A small-molecule ligand and the protein it binds are described below.
Small molecule (SMILES): CC(=O)N[C@@H]1[C@@H](O)[C@H](O)[C@@H](CO)O[C@H]1O

Binding-site contacts:
Ligand atom C2 contacts residue ASN471 of chain 1.D at 2.5 Å.
Ligand atom C4 contacts residue ASN471 of chain 1.D at 4.2 Å.
Ligand atom C5 contacts residue ASN471 of chain 1.D at 3.7 Å.
Ligand atom C3 contacts residue ASN471 of chain 1.D at 3.8 Å.
Ligand atom C8 contacts residue ASN471 of chain 1.D at 4.5 Å.
Ligand atom O7 contacts residue ASN471 of chain 1.D at 3.5 Å (h-bond).
Ligand atom O5 contacts residue ASN471 of chain 1.D at 2.4 Å (h-bond).
Ligand atom C1 contacts residue ASN471 of chain 1.D at 1.4 Å.
Ligand atom C7 contacts residue ASN471 of chain 1.D at 3.4 Å.
Ligand atom N2 contacts residue ASN471 of chain 1.D at 2.9 Å (h-bond).

Sequence of chain 1.D:
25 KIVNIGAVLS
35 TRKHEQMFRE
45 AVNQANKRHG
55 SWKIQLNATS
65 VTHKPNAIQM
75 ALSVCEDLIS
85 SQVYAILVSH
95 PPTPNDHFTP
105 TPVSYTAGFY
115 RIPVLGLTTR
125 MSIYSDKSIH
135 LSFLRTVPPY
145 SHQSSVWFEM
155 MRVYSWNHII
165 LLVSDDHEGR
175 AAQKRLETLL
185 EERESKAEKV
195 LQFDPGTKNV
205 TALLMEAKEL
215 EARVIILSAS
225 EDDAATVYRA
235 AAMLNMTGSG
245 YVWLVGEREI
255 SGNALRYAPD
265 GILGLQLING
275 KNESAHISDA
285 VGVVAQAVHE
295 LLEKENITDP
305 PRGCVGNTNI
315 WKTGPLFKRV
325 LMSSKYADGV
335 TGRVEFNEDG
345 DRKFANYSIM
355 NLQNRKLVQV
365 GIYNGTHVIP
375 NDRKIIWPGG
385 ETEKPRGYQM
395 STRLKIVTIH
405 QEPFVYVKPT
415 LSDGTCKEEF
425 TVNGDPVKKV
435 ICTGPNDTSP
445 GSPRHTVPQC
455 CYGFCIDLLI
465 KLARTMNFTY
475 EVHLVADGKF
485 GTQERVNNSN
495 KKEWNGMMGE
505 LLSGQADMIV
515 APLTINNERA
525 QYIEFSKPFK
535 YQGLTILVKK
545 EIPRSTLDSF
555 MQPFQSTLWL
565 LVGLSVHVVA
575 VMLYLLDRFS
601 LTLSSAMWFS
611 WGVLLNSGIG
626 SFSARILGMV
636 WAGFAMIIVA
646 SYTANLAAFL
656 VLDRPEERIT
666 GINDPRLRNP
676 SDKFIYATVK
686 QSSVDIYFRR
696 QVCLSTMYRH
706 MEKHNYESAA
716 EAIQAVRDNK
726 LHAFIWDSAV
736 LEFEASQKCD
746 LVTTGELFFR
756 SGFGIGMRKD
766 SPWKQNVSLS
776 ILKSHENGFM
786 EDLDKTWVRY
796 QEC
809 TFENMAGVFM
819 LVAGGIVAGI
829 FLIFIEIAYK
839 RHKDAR